A small-molecule ligand and the protein it binds are described below.
Small molecule (SMILES): CC(=O)N[C@H]1[C@H](O[C@H]2[C@H](O)[C@@H](NC(C)=O)CO[C@@H]2CO)O[C@H](CO)[C@@H](O)[C@@H]1O

Sequence of chain 1.H:
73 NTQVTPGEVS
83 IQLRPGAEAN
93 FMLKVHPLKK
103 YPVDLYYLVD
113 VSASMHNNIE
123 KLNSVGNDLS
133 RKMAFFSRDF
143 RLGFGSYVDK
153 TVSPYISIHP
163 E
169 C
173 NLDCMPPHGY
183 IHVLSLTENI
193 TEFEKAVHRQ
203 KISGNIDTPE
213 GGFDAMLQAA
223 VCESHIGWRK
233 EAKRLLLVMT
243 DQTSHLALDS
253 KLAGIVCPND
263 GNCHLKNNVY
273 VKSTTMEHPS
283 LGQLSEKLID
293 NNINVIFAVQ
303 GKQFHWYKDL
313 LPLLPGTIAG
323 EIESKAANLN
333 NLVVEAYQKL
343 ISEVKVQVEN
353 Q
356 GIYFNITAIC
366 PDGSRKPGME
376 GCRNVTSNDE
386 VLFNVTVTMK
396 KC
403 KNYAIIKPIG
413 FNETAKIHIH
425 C

Binding-site contacts:
Ligand atom O7 contacts residue ASN414 of chain 1.H at 2.5 Å (h-bond).
Ligand atom C8 contacts residue PRO104 of chain 1.H at 3.5 Å (hydrophobic).
Ligand atom C6 contacts residue GLU233 of chain 1.H at 4.1 Å.
Ligand atom C2 contacts residue ASN414 of chain 1.H at 2.5 Å.
Ligand atom C8 contacts residue ASN414 of chain 1.H at 4.2 Å.
Ligand atom N2 contacts residue GLU233 of chain 1.H at 4.2 Å.
Ligand atom C5 contacts residue ASN414 of chain 1.H at 3.7 Å.
Ligand atom C7 contacts residue ARG140 of chain 1.H at 4.1 Å.
Ligand atom C4 contacts residue ASN414 of chain 1.H at 4.2 Å.
Ligand atom C6 contacts residue TYR103 of chain 1.H at 4.2 Å (hydrophobic).
Ligand atom C1 contacts residue GLU415 of chain 1.H at 4.2 Å.
Ligand atom C7 contacts residue GLU415 of chain 1.H at 3.8 Å.
Ligand atom C3 contacts residue GLU233 of chain 1.H at 3.9 Å.
Ligand atom O5 contacts residue GLN75 of chain 1.H at 3.7 Å.
Ligand atom O6 contacts residue GLU233 of chain 1.H at 4.2 Å.
Ligand atom C3 contacts residue GLU415 of chain 1.H at 4.1 Å.
Ligand atom C7 contacts residue ASN414 of chain 1.H at 3.0 Å.
Ligand atom C8 contacts residue ARG140 of chain 1.H at 3.2 Å.
Ligand atom C5 contacts residue GLU233 of chain 1.H at 4.2 Å.
Ligand atom C2 contacts residue GLU415 of chain 1.H at 4.0 Å.
Ligand atom C4 contacts residue GLU233 of chain 1.H at 3.9 Å.
Ligand atom O7 contacts residue LYS232 of chain 1.H at 3.9 Å.
Ligand atom C1 contacts residue ASN414 of chain 1.H at 1.4 Å.
Ligand atom O5 contacts residue GLU233 of chain 1.H at 3.1 Å (salt-bridge).
Ligand atom C2 contacts residue GLU233 of chain 1.H at 3.4 Å.
Ligand atom C1 contacts residue GLU233 of chain 1.H at 3.8 Å.
Ligand atom N2 contacts residue GLU415 of chain 1.H at 3.2 Å (salt-bridge).
Ligand atom C1 contacts residue GLN75 of chain 1.H at 3.9 Å.
Ligand atom O6 contacts residue TYR103 of chain 1.H at 2.9 Å.
Ligand atom C8 contacts residue GLU415 of chain 1.H at 3.4 Å.
Ligand atom O5 contacts residue ASN414 of chain 1.H at 2.3 Å (h-bond).
Ligand atom C3 contacts residue ASN414 of chain 1.H at 3.8 Å.
Ligand atom O7 contacts residue GLU233 of chain 1.H at 3.9 Å.
Ligand atom C6 contacts residue PRO104 of chain 1.H at 4.3 Å (hydrophobic).
Ligand atom O6 contacts residue LEU100 of chain 1.H at 4.0 Å.
Ligand atom C6 contacts residue GLN75 of chain 1.H at 4.2 Å.
Ligand atom N2 contacts residue ASN414 of chain 1.H at 3.0 Å (h-bond).
Ligand atom O3 contacts residue GLU233 of chain 1.H at 3.0 Å (salt-bridge).
Ligand atom O6 contacts residue GLN75 of chain 1.H at 3.5 Å (h-bond).
Ligand atom C5 contacts residue GLN75 of chain 1.H at 3.6 Å.